Binding-site contacts:
Ligand atom C8 contacts residue CYS92 of chain 1.D at 3.3 Å (hydrophobic).
Ligand atom N9 contacts residue R1X1 of chain 1.IA at 2.7 Å.
Ligand atom N3 contacts residue MET183 of chain 1.D at 3.7 Å.
Ligand atom C4 contacts residue TYR160 of chain 1.D at 3.9 Å (hydrophobic).
Ligand atom N7 contacts residue CYS92 of chain 1.D at 3.1 Å.
Ligand atom O6 contacts residue TRP212 of chain 1.D at 3.5 Å.
Ligand atom N7 contacts residue ASP206 of chain 1.D at 2.7 Å (salt-bridge).
Ligand atom O6 contacts residue VAL181 of chain 1.D at 4.1 Å.
Ligand atom C8 contacts residue ASP206 of chain 1.D at 3.0 Å.
Ligand atom N1 contacts residue VAL181 of chain 1.D at 3.7 Å.
Ligand atom C6 contacts residue TRP212 of chain 1.D at 4.0 Å (hydrophobic).
Ligand atom C5 contacts residue CYS92 of chain 1.D at 3.7 Å (hydrophobic).
Ligand atom C2 contacts residue TYR160 of chain 1.D at 3.6 Å (hydrophobic).
Ligand atom C8 contacts residue R1X1 of chain 1.IA at 3.6 Å.
Ligand atom N1 contacts residue TYR160 of chain 1.D at 4.0 Å.
Ligand atom C5 contacts residue TYR160 of chain 1.D at 4.0 Å (hydrophobic).
Ligand atom C8 contacts residue SER91 of chain 1.D at 3.5 Å.
Ligand atom C5 contacts residue VAL181 of chain 1.D at 3.8 Å (hydrophobic).
Ligand atom C5 contacts residue GLY93 of chain 1.D at 3.4 Å.
Ligand atom C4 contacts residue CYS92 of chain 1.D at 4.2 Å (hydrophobic).
Ligand atom C2 contacts residue VAL181 of chain 1.D at 4.0 Å (hydrophobic).
Ligand atom C2 contacts residue MET183 of chain 1.D at 4.1 Å (hydrophobic).
Ligand atom C8 contacts residue GLY93 of chain 1.D at 4.0 Å.
Ligand atom N7 contacts residue GLY93 of chain 1.D at 3.3 Å (h-bond).
Ligand atom N3 contacts residue GLU182 of chain 1.D at 3.6 Å.
Ligand atom N3 contacts residue VAL181 of chain 1.D at 3.9 Å.
Ligand atom C2 contacts residue GLU182 of chain 1.D at 4.1 Å.
Ligand atom C4 contacts residue VAL181 of chain 1.D at 3.8 Å (hydrophobic).
Ligand atom C4 contacts residue GLU182 of chain 1.D at 4.2 Å.
Ligand atom C6 contacts residue TYR160 of chain 1.D at 4.1 Å (hydrophobic).
Ligand atom O6 contacts residue GLY93 of chain 1.D at 3.4 Å.
Ligand atom N9 contacts residue CYS92 of chain 1.D at 3.8 Å.
Ligand atom N9 contacts residue SER91 of chain 1.D at 3.6 Å.
Ligand atom N3 contacts residue TYR160 of chain 1.D at 3.8 Å.
Ligand atom C5 contacts residue ASP206 of chain 1.D at 3.9 Å.
Ligand atom C6 contacts residue VAL181 of chain 1.D at 3.9 Å (hydrophobic).
Ligand atom C4 contacts residue R1X1 of chain 1.IA at 3.7 Å.
Ligand atom O6 contacts residue PRO209 of chain 1.D at 4.0 Å.
Ligand atom N3 contacts residue R1X1 of chain 1.IA at 3.7 Å.
Ligand atom C6 contacts residue GLY93 of chain 1.D at 3.6 Å.

Sequence of chain 1.D:
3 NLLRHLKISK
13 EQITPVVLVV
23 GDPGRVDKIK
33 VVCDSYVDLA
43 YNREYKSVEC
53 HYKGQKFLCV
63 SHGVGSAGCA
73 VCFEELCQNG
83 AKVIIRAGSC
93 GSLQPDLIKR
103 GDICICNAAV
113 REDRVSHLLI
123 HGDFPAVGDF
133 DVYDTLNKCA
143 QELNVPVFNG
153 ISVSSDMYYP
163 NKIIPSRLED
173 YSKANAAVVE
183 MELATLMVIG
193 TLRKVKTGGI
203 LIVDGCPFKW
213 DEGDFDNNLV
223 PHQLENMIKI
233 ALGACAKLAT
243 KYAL

A protein and the small-molecule ligand that binds it are described below.
Small molecule (SMILES): O=c1[nH]cnc2nc[nH]c12